A small-molecule ligand and the protein it binds are described below.
Small molecule (SMILES): O=C(O)c1cncc(O)c1

Binding-site contacts:
Ligand atom OAA contacts residue MET227 of chain 4.A at 4.0 Å.
Ligand atom NAG contacts residue ALA296 of chain 4.A at 3.6 Å (h-bond).
Ligand atom CAE contacts residue ARG211 of chain 4.A at 3.8 Å.
Ligand atom OAA contacts residue PRO295 of chain 4.A at 3.7 Å.
Ligand atom NAG contacts residue LEU213 of chain 4.A at 3.9 Å.
Ligand atom CAJ contacts residue PRO295 of chain 4.A at 3.4 Å (hydrophobic).
Ligand atom CAF contacts residue PRO295 of chain 4.A at 3.6 Å (hydrophobic).
Ligand atom CAF contacts residue LEU213 of chain 4.A at 4.2 Å (hydrophobic).
Ligand atom NAG contacts residue ALA298 of chain 4.A at 4.2 Å.
Ligand atom OAC contacts residue LEU213 of chain 4.A at 4.0 Å.
Ligand atom CAD contacts residue PRO295 of chain 4.A at 3.5 Å (hydrophobic).
Ligand atom CAH contacts residue ALA296 of chain 4.A at 4.0 Å (hydrophobic).
Ligand atom NAG contacts residue PRO295 of chain 4.A at 3.3 Å (h-bond).
Ligand atom CAE contacts residue LEU352 of chain 4.A at 3.9 Å (hydrophobic).
Ligand atom OAA contacts residue ARG211 of chain 4.A at 3.5 Å (salt-bridge).
Ligand atom OAC contacts residue PRO295 of chain 4.A at 4.2 Å.
Ligand atom OAC contacts residue TYR223 of chain 4.A at 3.7 Å.
Ligand atom CAE contacts residue ALA296 of chain 4.A at 3.4 Å (hydrophobic).
Ligand atom CAH contacts residue ARG211 of chain 4.A at 3.4 Å.
Ligand atom CAD contacts residue ALA298 of chain 4.A at 4.0 Å (hydrophobic).
Ligand atom OAB contacts residue ARG211 of chain 4.A at 2.9 Å (salt-bridge).
Ligand atom CAH contacts residue MET227 of chain 4.A at 4.4 Å (hydrophobic).
Ligand atom CAD contacts residue LEU213 of chain 4.A at 3.5 Å (hydrophobic).
Ligand atom CAJ contacts residue ALA296 of chain 4.A at 4.0 Å (hydrophobic).
Ligand atom CAJ contacts residue ARG211 of chain 4.A at 3.8 Å.
Ligand atom OAB contacts residue ALA296 of chain 4.A at 3.6 Å.
Ligand atom CAH contacts residue PRO295 of chain 4.A at 4.1 Å (hydrophobic).
Ligand atom CAI contacts residue LEU213 of chain 4.A at 3.7 Å (hydrophobic).
Ligand atom CAI contacts residue PRO295 of chain 4.A at 3.6 Å (hydrophobic).
Ligand atom CAI contacts residue FAD1 of chain 4.B at 4.3 Å.
Ligand atom OAB contacts residue LEU352 of chain 4.A at 3.6 Å.
Ligand atom CAE contacts residue PRO295 of chain 4.A at 3.3 Å (hydrophobic).
Ligand atom OAA contacts residue TYR270 of chain 4.A at 3.8 Å.
Ligand atom CAE contacts residue LEU213 of chain 4.A at 4.5 Å (hydrophobic).
Ligand atom OAC contacts residue FAD1 of chain 4.B at 3.4 Å (h-bond).
Ligand atom NAG contacts residue TYR82 of chain 4.A at 4.1 Å.

Sequence of chain 4.A:
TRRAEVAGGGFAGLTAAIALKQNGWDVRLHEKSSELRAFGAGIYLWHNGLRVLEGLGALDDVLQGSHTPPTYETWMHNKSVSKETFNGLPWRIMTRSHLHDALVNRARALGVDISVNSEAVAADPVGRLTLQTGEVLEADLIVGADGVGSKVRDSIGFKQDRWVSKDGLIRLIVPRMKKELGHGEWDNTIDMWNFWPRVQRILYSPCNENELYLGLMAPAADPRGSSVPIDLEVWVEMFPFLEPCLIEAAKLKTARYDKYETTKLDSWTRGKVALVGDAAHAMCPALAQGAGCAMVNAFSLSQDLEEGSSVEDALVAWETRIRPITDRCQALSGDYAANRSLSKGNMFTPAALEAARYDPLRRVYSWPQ